Sequence of chain 2.A:
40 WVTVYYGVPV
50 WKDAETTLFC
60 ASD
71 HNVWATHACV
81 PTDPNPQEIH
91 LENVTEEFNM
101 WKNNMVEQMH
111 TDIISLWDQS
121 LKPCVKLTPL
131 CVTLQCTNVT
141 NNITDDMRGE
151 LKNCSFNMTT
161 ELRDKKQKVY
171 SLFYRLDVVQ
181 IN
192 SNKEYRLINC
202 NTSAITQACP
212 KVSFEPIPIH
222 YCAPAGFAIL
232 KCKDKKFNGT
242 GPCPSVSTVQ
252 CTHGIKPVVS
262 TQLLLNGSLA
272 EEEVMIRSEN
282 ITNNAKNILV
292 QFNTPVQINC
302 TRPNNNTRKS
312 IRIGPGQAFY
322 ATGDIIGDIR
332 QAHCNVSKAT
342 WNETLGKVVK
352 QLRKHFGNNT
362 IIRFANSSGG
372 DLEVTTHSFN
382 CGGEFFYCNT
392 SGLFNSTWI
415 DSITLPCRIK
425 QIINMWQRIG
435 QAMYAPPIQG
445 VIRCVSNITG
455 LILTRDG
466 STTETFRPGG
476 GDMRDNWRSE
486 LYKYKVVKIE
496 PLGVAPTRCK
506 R

Binding-site contacts:
Ligand atom C7 contacts residue ASN336 of chain 2.A at 3.2 Å.
Ligand atom C3 contacts residue ASN336 of chain 2.A at 3.6 Å.
Ligand atom O7 contacts residue ASN336 of chain 2.A at 3.4 Å (h-bond).
Ligand atom C7 contacts residue HIS334 of chain 2.A at 4.0 Å.
Ligand atom N2 contacts residue ASN336 of chain 2.A at 2.8 Å (h-bond).
Ligand atom C3 contacts residue HIS334 of chain 2.A at 3.9 Å.
Ligand atom C1 contacts residue HIS334 of chain 2.A at 4.2 Å.
Ligand atom O7 contacts residue ARG447 of chain 2.A at 4.0 Å.
Ligand atom C8 contacts residue THR302 of chain 2.A at 3.6 Å.
Ligand atom N2 contacts residue HIS334 of chain 2.A at 3.1 Å (h-bond).
Ligand atom C8 contacts residue ASN300 of chain 2.A at 3.3 Å.
Ligand atom C2 contacts residue ASN336 of chain 2.A at 2.3 Å.
Ligand atom O3 contacts residue HIS334 of chain 2.A at 4.3 Å.
Ligand atom C8 contacts residue HIS334 of chain 2.A at 4.0 Å.
Ligand atom C7 contacts residue ASN300 of chain 2.A at 4.3 Å.
Ligand atom C8 contacts residue ASN336 of chain 2.A at 4.3 Å.
Ligand atom C8 contacts residue CYS301 of chain 2.A at 4.4 Å (hydrophobic).
Ligand atom C8 contacts residue ARG447 of chain 2.A at 4.0 Å.
Ligand atom C1 contacts residue ASN336 of chain 2.A at 1.4 Å.
Ligand atom C2 contacts residue HIS334 of chain 2.A at 3.9 Å.
Ligand atom C1 contacts residue THR418 of chain 2.A at 4.3 Å.
Ligand atom C7 contacts residue ARG447 of chain 2.A at 4.3 Å.
Ligand atom O5 contacts residue THR418 of chain 2.A at 4.3 Å.
Ligand atom O5 contacts residue ASN336 of chain 2.A at 2.4 Å (h-bond).
Ligand atom C5 contacts residue ASN336 of chain 2.A at 3.7 Å.
Ligand atom O7 contacts residue ASN300 of chain 2.A at 4.3 Å.
Ligand atom C4 contacts residue ASN336 of chain 2.A at 4.1 Å.

This small molecule binds to this protein.
Small molecule (SMILES): CC(=O)N[C@@H]1[C@@H](O)[C@H](O)[C@@H](CO)O[C@H]1O